Sequence of chain 1.D:
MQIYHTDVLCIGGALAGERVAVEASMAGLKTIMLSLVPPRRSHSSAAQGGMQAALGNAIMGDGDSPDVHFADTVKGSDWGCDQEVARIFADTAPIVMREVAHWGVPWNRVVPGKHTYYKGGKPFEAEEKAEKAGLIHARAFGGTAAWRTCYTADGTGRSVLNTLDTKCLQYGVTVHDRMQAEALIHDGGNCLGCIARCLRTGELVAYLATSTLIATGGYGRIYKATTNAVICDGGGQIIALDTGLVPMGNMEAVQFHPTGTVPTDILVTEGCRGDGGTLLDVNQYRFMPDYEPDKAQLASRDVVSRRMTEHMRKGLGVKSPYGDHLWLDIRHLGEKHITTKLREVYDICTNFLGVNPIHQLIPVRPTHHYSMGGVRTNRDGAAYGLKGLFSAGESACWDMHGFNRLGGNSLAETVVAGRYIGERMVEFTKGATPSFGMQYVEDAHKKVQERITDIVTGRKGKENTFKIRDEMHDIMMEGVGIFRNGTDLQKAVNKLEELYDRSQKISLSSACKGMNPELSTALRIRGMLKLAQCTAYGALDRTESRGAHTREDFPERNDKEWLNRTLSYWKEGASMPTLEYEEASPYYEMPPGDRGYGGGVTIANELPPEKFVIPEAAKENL

Binding-site contacts:
Ligand atom C contacts residue HIS257 of chain 1.D at 4.0 Å.
Ligand atom O contacts residue GLY271 of chain 1.D at 4.0 Å.
Ligand atom O contacts residue GLY49 of chain 1.D at 3.7 Å.
Ligand atom C contacts residue THR269 of chain 1.D at 3.6 Å.
Ligand atom C6 contacts residue PHE141 of chain 1.D at 4.2 Å (hydrophobic).
Ligand atom O contacts residue GLU270 of chain 1.D at 2.5 Å (salt-bridge).
Ligand atom O8 contacts residue GLY407 of chain 1.D at 3.1 Å.
Ligand atom O8 contacts residue GLY408 of chain 1.D at 3.1 Å (h-bond).
Ligand atom O8 contacts residue GLU270 of chain 1.D at 4.4 Å.
Ligand atom O7 contacts residue HIS369 of chain 1.D at 2.1 Å (h-bond).
Ligand atom O7 contacts residue ARG301 of chain 1.D at 3.6 Å.
Ligand atom C5 contacts residue PHE141 of chain 1.D at 3.5 Å (hydrophobic).
Ligand atom O8 contacts residue HIS369 of chain 1.D at 4.3 Å.
Ligand atom C6 contacts residue GLY408 of chain 1.D at 4.2 Å.
Ligand atom OXT contacts residue HIS257 of chain 1.D at 3.1 Å (h-bond).
Ligand atom C5 contacts residue HIS369 of chain 1.D at 3.7 Å.
Ligand atom OXT contacts residue LEU267 of chain 1.D at 3.4 Å.
Ligand atom C5 contacts residue HIS257 of chain 1.D at 3.9 Å.
Ligand atom C5 contacts residue ARG405 of chain 1.D at 4.3 Å.
Ligand atom C6 contacts residue GLY407 of chain 1.D at 4.3 Å.
Ligand atom C contacts residue LEU267 of chain 1.D at 4.1 Å (hydrophobic).
Ligand atom C5 contacts residue ARG301 of chain 1.D at 3.4 Å.
Ligand atom O7 contacts residue ARG405 of chain 1.D at 2.5 Å (salt-bridge).
Ligand atom C4 contacts residue PHE141 of chain 1.D at 3.5 Å (hydrophobic).
Ligand atom OXT contacts residue VAL268 of chain 1.D at 3.5 Å (h-bond).
Ligand atom C contacts residue GLU270 of chain 1.D at 3.0 Å.
Ligand atom OXT contacts residue GLU270 of chain 1.D at 2.9 Å (salt-bridge).
Ligand atom OXT contacts residue THR269 of chain 1.D at 3.3 Å.
Ligand atom C6 contacts residue HIS369 of chain 1.D at 3.2 Å.
Ligand atom C4 contacts residue LEU267 of chain 1.D at 4.2 Å (hydrophobic).
Ligand atom O8 contacts residue ARG301 of chain 1.D at 2.5 Å (salt-bridge).
Ligand atom O contacts residue PHE141 of chain 1.D at 3.2 Å.
Ligand atom C4 contacts residue HIS369 of chain 1.D at 4.0 Å.
Ligand atom C6 contacts residue ARG405 of chain 1.D at 3.0 Å.
Ligand atom C contacts residue PHE141 of chain 1.D at 3.7 Å (hydrophobic).
Ligand atom O8 contacts residue ARG405 of chain 1.D at 2.3 Å (salt-bridge).
Ligand atom C5 contacts residue GLU270 of chain 1.D at 4.0 Å.
Ligand atom C6 contacts residue ARG301 of chain 1.D at 2.9 Å.
Ligand atom O8 contacts residue PHE141 of chain 1.D at 3.6 Å.
Ligand atom O contacts residue THR269 of chain 1.D at 2.8 Å (h-bond).

A protein and the small-molecule ligand that binds it are described below.
Small molecule (SMILES): O=C(O)/C=C/C(=O)O